Binding-site contacts:
Ligand atom CE2 contacts residue ASP19 of chain 1.B at 3.7 Å.
Ligand atom CA contacts residue GLN42 of chain 1.B at 3.6 Å.
Ligand atom C contacts residue GLN42 of chain 1.B at 3.8 Å.
Ligand atom OH contacts residue HIS28 of chain 1.A at 3.6 Å.
Ligand atom CD2 contacts residue GLN42 of chain 1.B at 3.5 Å.
Ligand atom N contacts residue ASN53 of chain 1.B at 3.0 Å (h-bond).
Ligand atom CE2 contacts residue HIS28 of chain 1.A at 3.7 Å.
Ligand atom CH2 contacts residue GLN38 of chain 1.B at 3.5 Å.
Ligand atom CD1 contacts residue THR49 of chain 1.B at 3.2 Å.
Ligand atom CZ contacts residue THR315 of chain 1.A at 3.6 Å.
Ligand atom CB contacts residue ASN53 of chain 1.B at 3.2 Å.
Ligand atom NE1 contacts residue ASP19 of chain 1.B at 3.0 Å (salt-bridge).
Ligand atom CD1 contacts residue ILE18 of chain 1.B at 3.6 Å (hydrophobic).
Ligand atom CZ contacts residue GLY20 of chain 1.B at 3.5 Å.
Ligand atom N contacts residue GLN42 of chain 1.B at 3.0 Å (h-bond).
Ligand atom CD2 contacts residue VAL30 of chain 1.A at 3.5 Å (hydrophobic).
Ligand atom CE1 contacts residue GLY20 of chain 1.B at 3.3 Å.
Ligand atom CN contacts residue THR49 of chain 1.B at 3.5 Å.
Ligand atom CZ3 contacts residue GLN42 of chain 1.B at 3.7 Å.
Ligand atom O contacts residue ASN53 of chain 1.B at 3.2 Å (h-bond).
Ligand atom CE2 contacts residue TRP21 of chain 1.B at 3.6 Å (hydrophobic).
Ligand atom CD1 contacts residue ASP19 of chain 1.B at 3.6 Å.
Ligand atom CE1 contacts residue ILE56 of chain 1.B at 3.5 Å (hydrophobic).
Ligand atom CD1 contacts residue HIS28 of chain 1.A at 3.7 Å.
Ligand atom OG contacts residue GLN42 of chain 1.B at 3.4 Å (h-bond).
Ligand atom CZ contacts residue LEU289 of chain 1.A at 3.7 Å (hydrophobic).
Ligand atom CE1 contacts residue ILE18 of chain 1.B at 3.5 Å (hydrophobic).
Ligand atom CE1 contacts residue ASP19 of chain 1.B at 3.8 Å.
Ligand atom CZ contacts residue TRP21 of chain 1.B at 3.8 Å (hydrophobic).
Ligand atom CE2 contacts residue VAL30 of chain 1.A at 3.4 Å (hydrophobic).
Ligand atom CG contacts residue HIS28 of chain 1.A at 3.7 Å.
Ligand atom OH contacts residue THR315 of chain 1.A at 2.6 Å (h-bond).
Ligand atom CG contacts residue THR49 of chain 1.B at 3.6 Å.
Ligand atom CZ contacts residue ILE56 of chain 1.B at 3.5 Å (hydrophobic).
Ligand atom CD1 contacts residue GLY20 of chain 1.B at 3.6 Å.
Ligand atom CD2 contacts residue TRP21 of chain 1.B at 3.7 Å (hydrophobic).
Ligand atom CZ contacts residue HIS28 of chain 1.A at 3.6 Å.
Ligand atom CZ2 contacts residue ASP19 of chain 1.B at 3.7 Å.
Ligand atom CE1 contacts residue HIS28 of chain 1.A at 3.7 Å.
Ligand atom CA contacts residue ASN53 of chain 1.B at 3.7 Å.

Sequence of chain 1.A:
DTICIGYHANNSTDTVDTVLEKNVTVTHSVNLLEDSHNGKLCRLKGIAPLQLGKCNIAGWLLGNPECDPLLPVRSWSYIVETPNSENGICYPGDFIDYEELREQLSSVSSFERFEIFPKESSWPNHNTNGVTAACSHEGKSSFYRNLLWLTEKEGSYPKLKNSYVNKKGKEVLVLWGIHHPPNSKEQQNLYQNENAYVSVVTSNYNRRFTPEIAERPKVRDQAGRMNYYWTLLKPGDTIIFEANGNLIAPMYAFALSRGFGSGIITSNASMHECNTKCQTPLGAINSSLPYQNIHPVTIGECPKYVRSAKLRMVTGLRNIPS

Sequence of chain 1.B:
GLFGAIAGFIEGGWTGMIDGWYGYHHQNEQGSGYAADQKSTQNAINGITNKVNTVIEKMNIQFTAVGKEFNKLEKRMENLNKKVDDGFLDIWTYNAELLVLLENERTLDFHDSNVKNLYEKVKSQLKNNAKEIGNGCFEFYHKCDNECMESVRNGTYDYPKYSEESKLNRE

The small molecule below binds the protein below.
Small molecule (SMILES): CC(=O)N[C@@H](CCCc1ccccc1)C(=O)N[C@H]1CCCNC(=O)CCNC(=O)[C@H](CO)NC(=O)[C@H](CC(C)C)NC(=O)[C@H](CC2=c3ccccc3=NC2)NC(=O)[C@H](CCC(=O)O)NC(=O)[C@H](Cc2ccccc2)NC(=O)[C@H](Cc2ccc(O)cc2)NC(=O)[C@H](CCC(=O)O)NC(=O)[C@H](CC(C)C)N(C)C1=O